This protein binds this small molecule.
Small molecule (SMILES): CC(=O)N[C@@H]1[C@@H](O)[C@H](O)[C@@H](CO)O[C@H]1O

Sequence of chain 2.A:
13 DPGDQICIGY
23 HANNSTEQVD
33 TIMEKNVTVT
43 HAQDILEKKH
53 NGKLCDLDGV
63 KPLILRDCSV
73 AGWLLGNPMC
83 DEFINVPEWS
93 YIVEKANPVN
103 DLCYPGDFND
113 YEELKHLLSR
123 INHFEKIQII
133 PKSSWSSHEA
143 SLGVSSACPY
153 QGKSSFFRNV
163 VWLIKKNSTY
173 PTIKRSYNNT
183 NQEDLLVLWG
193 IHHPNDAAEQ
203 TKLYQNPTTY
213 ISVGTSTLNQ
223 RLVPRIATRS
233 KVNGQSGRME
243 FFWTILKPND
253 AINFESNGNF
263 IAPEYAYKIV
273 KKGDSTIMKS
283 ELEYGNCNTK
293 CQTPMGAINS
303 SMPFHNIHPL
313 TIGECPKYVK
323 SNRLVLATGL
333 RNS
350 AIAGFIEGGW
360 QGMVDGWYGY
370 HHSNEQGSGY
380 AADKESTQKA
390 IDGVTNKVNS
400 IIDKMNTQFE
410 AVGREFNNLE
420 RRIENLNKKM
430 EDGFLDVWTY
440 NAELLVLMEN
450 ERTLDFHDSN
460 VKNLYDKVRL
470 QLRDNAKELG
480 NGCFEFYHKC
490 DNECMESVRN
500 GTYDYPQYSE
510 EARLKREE

Binding-site contacts:
Ligand atom C4 contacts residue SO41 of chain 2.Q at 3.6 Å.
Ligand atom C6 contacts residue SER496 of chain 2.A at 4.2 Å.
Ligand atom N2 contacts residue ASN499 of chain 2.A at 3.6 Å.
Ligand atom C5 contacts residue ASN499 of chain 2.A at 3.5 Å.
Ligand atom C5 contacts residue SO41 of chain 2.Q at 4.3 Å.
Ligand atom C7 contacts residue THR501 of chain 2.A at 4.1 Å.
Ligand atom O5 contacts residue THR501 of chain 2.A at 3.9 Å.
Ligand atom C1 contacts residue ASN499 of chain 2.A at 1.4 Å.
Ligand atom C5 contacts residue GLU495 of chain 2.A at 4.5 Å.
Ligand atom C1 contacts residue GLU495 of chain 2.A at 3.9 Å.
Ligand atom C5 contacts residue THR501 of chain 2.A at 4.1 Å.
Ligand atom O5 contacts residue ASN499 of chain 2.A at 2.3 Å (h-bond).
Ligand atom C3 contacts residue SO41 of chain 2.Q at 4.4 Å.
Ligand atom O6 contacts residue GLU492 of chain 2.A at 3.7 Å.
Ligand atom O6 contacts residue SO41 of chain 2.Q at 3.9 Å.
Ligand atom C6 contacts residue GLU495 of chain 2.A at 4.3 Å.
Ligand atom C6 contacts residue SO41 of chain 2.Q at 3.6 Å.
Ligand atom O3 contacts residue ASN499 of chain 2.A at 3.6 Å.
Ligand atom C2 contacts residue ASN499 of chain 2.A at 2.5 Å.
Ligand atom O6 contacts residue GLU495 of chain 2.A at 3.2 Å.
Ligand atom O4 contacts residue SO41 of chain 2.Q at 2.4 Å (h-bond).
Ligand atom C2 contacts residue THR501 of chain 2.A at 4.4 Å.
Ligand atom C1 contacts residue THR501 of chain 2.A at 3.8 Å.
Ligand atom C8 contacts residue THR501 of chain 2.A at 4.0 Å.
Ligand atom O5 contacts residue GLU495 of chain 2.A at 3.3 Å (salt-bridge).
Ligand atom C6 contacts residue GLU492 of chain 2.A at 3.8 Å.
Ligand atom O6 contacts residue SER496 of chain 2.A at 4.3 Å.
Ligand atom N2 contacts residue THR501 of chain 2.A at 3.6 Å.
Ligand atom C4 contacts residue ASN499 of chain 2.A at 3.9 Å.
Ligand atom O5 contacts residue SER496 of chain 2.A at 4.2 Å.
Ligand atom C3 contacts residue ASN499 of chain 2.A at 3.5 Å.